A small-molecule ligand and the protein it binds are described below.
Small molecule (SMILES): NS(=O)(=O)c1c(F)c(F)c(SCCO)c(F)c1NC1CCCCCCC1

Binding-site contacts:
Ligand atom O10 contacts residue HIS94 of chain 1.A at 3.2 Å.
Ligand atom F18 contacts residue GLN67 of chain 1.A at 3.3 Å.
Ligand atom C1 contacts residue THR199 of chain 1.A at 3.5 Å.
Ligand atom C2 contacts residue THR199 of chain 1.A at 3.5 Å.
Ligand atom N11 contacts residue ZN1 of chain 1.B at 1.9 Å.
Ligand atom C24 contacts residue TYR130 of chain 1.A at 3.7 Å (hydrophobic).
Ligand atom F17 contacts residue TYR64 of chain 1.A at 3.0 Å.
Ligand atom F18 contacts residue GLN92 of chain 1.A at 3.5 Å.
Ligand atom N11 contacts residue HIS119 of chain 1.A at 3.3 Å (h-bond).
Ligand atom F16 contacts residue THR199 of chain 1.A at 3.3 Å.
Ligand atom C23 contacts residue LEU140 of chain 1.A at 3.8 Å (hydrophobic).
Ligand atom S8 contacts residue HIS94 of chain 1.A at 3.7 Å.
Ligand atom S8 contacts residue THR198 of chain 1.A at 3.9 Å.
Ligand atom S12 contacts residue THR62 of chain 1.A at 3.8 Å.
Ligand atom O10 contacts residue ZN1 of chain 1.B at 3.5 Å.
Ligand atom S8 contacts residue ZN1 of chain 1.B at 3.1 Å.
Ligand atom C26 contacts residue GLN92 of chain 1.A at 3.8 Å.
Ligand atom N11 contacts residue HIS96 of chain 1.A at 3.3 Å (h-bond).
Ligand atom C3 contacts residue HIS94 of chain 1.A at 3.5 Å.
Ligand atom O9 contacts residue LEU197 of chain 1.A at 3.4 Å.
Ligand atom C2 contacts residue ZN1 of chain 1.B at 3.9 Å.
Ligand atom C19 contacts residue GLN92 of chain 1.A at 3.8 Å.
Ligand atom F17 contacts residue THR199 of chain 1.A at 2.9 Å.
Ligand atom C6 contacts residue LEU65 of chain 1.A at 3.8 Å (hydrophobic).
Ligand atom C23 contacts residue VAL134 of chain 1.A at 3.8 Å (hydrophobic).
Ligand atom F16 contacts residue ZN1 of chain 1.B at 3.6 Å.
Ligand atom C4 contacts residue HIS94 of chain 1.A at 3.4 Å.
Ligand atom N7 contacts residue HIS94 of chain 1.A at 3.4 Å.
Ligand atom F16 contacts residue THR198 of chain 1.A at 3.1 Å.
Ligand atom F16 contacts residue HIS96 of chain 1.A at 3.2 Å.
Ligand atom C3 contacts residue ZN1 of chain 1.B at 3.6 Å.
Ligand atom N11 contacts residue THR198 of chain 1.A at 2.8 Å (h-bond).
Ligand atom S12 contacts residue LEU65 of chain 1.A at 3.6 Å.
Ligand atom C1 contacts residue LEU65 of chain 1.A at 3.6 Å (hydrophobic).
Ligand atom O9 contacts residue THR198 of chain 1.A at 2.9 Å (h-bond).
Ligand atom N11 contacts residue HIS94 of chain 1.A at 3.3 Å (h-bond).
Ligand atom C21 contacts residue LEU197 of chain 1.A at 3.6 Å (hydrophobic).
Ligand atom O10 contacts residue VAL121 of chain 1.A at 3.9 Å.
Ligand atom F17 contacts residue LEU65 of chain 1.A at 3.4 Å.
Ligand atom C26 contacts residue VAL121 of chain 1.A at 3.6 Å (hydrophobic).

Sequence of chain 1.A:
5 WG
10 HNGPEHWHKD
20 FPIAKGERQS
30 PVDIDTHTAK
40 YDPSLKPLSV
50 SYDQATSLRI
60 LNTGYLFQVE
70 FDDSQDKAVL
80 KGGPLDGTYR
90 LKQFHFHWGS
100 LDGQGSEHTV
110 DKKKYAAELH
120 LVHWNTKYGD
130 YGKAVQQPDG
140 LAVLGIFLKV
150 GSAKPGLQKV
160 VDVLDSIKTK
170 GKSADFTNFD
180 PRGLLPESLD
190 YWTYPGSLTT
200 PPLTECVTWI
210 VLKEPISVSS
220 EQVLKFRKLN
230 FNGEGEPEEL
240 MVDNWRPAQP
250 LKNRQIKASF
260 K